Sequence of chain 3.A:
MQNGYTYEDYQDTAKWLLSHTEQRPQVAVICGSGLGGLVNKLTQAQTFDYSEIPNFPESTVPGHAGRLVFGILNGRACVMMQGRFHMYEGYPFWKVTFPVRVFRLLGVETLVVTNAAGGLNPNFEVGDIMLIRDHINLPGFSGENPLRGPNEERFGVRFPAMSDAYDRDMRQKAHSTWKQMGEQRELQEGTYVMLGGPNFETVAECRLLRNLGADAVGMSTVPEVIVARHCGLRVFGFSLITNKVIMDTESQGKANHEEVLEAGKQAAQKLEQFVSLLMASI

The protein below binds the small molecule below.
Small molecule (SMILES): O=c1[nH]cnc2nc[nH]c12

Binding-site contacts:
Ligand atom O6 contacts residue GLU201 of chain 3.A at 3.8 Å.
Ligand atom N7 contacts residue ALA117 of chain 3.A at 3.6 Å.
Ligand atom C2 contacts residue GLU201 of chain 3.A at 3.2 Å.
Ligand atom C6 contacts residue GLY118 of chain 3.A at 3.9 Å.
Ligand atom N9 contacts residue GLY118 of chain 3.A at 4.2 Å.
Ligand atom O6 contacts residue PHE200 of chain 3.A at 4.0 Å.
Ligand atom N7 contacts residue GLY118 of chain 3.A at 3.4 Å (h-bond).
Ligand atom C8 contacts residue ALA116 of chain 3.A at 4.0 Å (hydrophobic).
Ligand atom C5 contacts residue ALA117 of chain 3.A at 4.2 Å (hydrophobic).
Ligand atom C2 contacts residue PHE200 of chain 3.A at 4.0 Å (hydrophobic).
Ligand atom N1 contacts residue GLU201 of chain 3.A at 2.8 Å (salt-bridge).
Ligand atom C8 contacts residue THR242 of chain 3.A at 3.6 Å.
Ligand atom N7 contacts residue ASN243 of chain 3.A at 2.9 Å (h-bond).
Ligand atom N9 contacts residue VAL217 of chain 3.A at 4.1 Å.
Ligand atom N3 contacts residue VAL217 of chain 3.A at 3.7 Å.
Ligand atom O6 contacts residue ASN243 of chain 3.A at 3.3 Å (h-bond).
Ligand atom O6 contacts residue GLY118 of chain 3.A at 3.8 Å.
Ligand atom C4 contacts residue PHE200 of chain 3.A at 4.0 Å (hydrophobic).
Ligand atom C2 contacts residue MET219 of chain 3.A at 3.7 Å (hydrophobic).
Ligand atom O6 contacts residue VAL245 of chain 3.A at 3.7 Å.
Ligand atom C8 contacts residue GLY118 of chain 3.A at 3.8 Å.
Ligand atom C5 contacts residue PHE200 of chain 3.A at 3.8 Å (hydrophobic).
Ligand atom N3 contacts residue MET219 of chain 3.A at 3.7 Å.
Ligand atom C8 contacts residue ALA117 of chain 3.A at 3.6 Å (hydrophobic).
Ligand atom N9 contacts residue ALA116 of chain 3.A at 3.9 Å.
Ligand atom C5 contacts residue GLY118 of chain 3.A at 3.6 Å.
Ligand atom N7 contacts residue THR242 of chain 3.A at 3.8 Å.
Ligand atom N1 contacts residue VAL217 of chain 3.A at 3.8 Å.
Ligand atom C8 contacts residue ASN243 of chain 3.A at 3.8 Å.
Ligand atom C6 contacts residue GLU201 of chain 3.A at 3.8 Å.
Ligand atom N9 contacts residue ALA117 of chain 3.A at 4.0 Å.
Ligand atom N3 contacts residue GLY218 of chain 3.A at 3.7 Å.
Ligand atom C5 contacts residue ASN243 of chain 3.A at 3.9 Å.
Ligand atom C4 contacts residue VAL217 of chain 3.A at 3.7 Å (hydrophobic).
Ligand atom C6 contacts residue PHE200 of chain 3.A at 3.7 Å (hydrophobic).
Ligand atom C5 contacts residue VAL217 of chain 3.A at 4.1 Å (hydrophobic).
Ligand atom C2 contacts residue VAL217 of chain 3.A at 4.0 Å (hydrophobic).
Ligand atom C6 contacts residue ASN243 of chain 3.A at 4.2 Å.
Ligand atom N1 contacts residue PHE200 of chain 3.A at 3.6 Å.
Ligand atom C4 contacts residue GLY118 of chain 3.A at 4.1 Å.